Binding-site contacts:
Ligand atom N contacts residue PRO86 of chain 1.A at 3.0 Å (h-bond).
Ligand atom O contacts residue PRO86 of chain 1.A at 3.6 Å.
Ligand atom CG1 contacts residue THR140 of chain 1.A at 3.1 Å.
Ligand atom OD1 contacts residue LEU135 of chain 1.A at 4.1 Å.
Ligand atom O contacts residue THR88 of chain 1.A at 3.0 Å (h-bond).
Ligand atom CD contacts residue GLU190 of chain 1.A at 3.6 Å.
Ligand atom O contacts residue ARG93 of chain 1.A at 2.9 Å (salt-bridge).
Ligand atom CD1 contacts residue MET193 of chain 1.A at 3.9 Å (hydrophobic).
Ligand atom CD1 contacts residue GLU10 of chain 1.A at 3.7 Å.
Ligand atom CD contacts residue PRO86 of chain 1.A at 3.3 Å (hydrophobic).
Ligand atom C contacts residue ARG93 of chain 1.A at 3.6 Å.
Ligand atom CD contacts residue MET193 of chain 1.A at 3.7 Å (hydrophobic).
Ligand atom CA contacts residue THR88 of chain 1.A at 3.5 Å.
Ligand atom C contacts residue THR88 of chain 1.A at 3.6 Å.
Ligand atom N contacts residue THR88 of chain 1.A at 3.4 Å (h-bond).
Ligand atom CG2 contacts residue LEU135 of chain 1.A at 4.0 Å (hydrophobic).
Ligand atom CG contacts residue TYR58 of chain 1.A at 3.5 Å (hydrophobic).
Ligand atom OD1 contacts residue THR140 of chain 1.A at 2.3 Å (h-bond).
Ligand atom N contacts residue GLU190 of chain 1.A at 2.9 Å (salt-bridge).
Ligand atom OD2 contacts residue SER139 of chain 1.A at 3.0 Å (h-bond).
Ligand atom CA contacts residue SER139 of chain 1.A at 3.5 Å.
Ligand atom OD2 contacts residue THR140 of chain 1.A at 3.0 Å (h-bond).
Ligand atom CD contacts residue TYR58 of chain 1.A at 3.7 Å (hydrophobic).
Ligand atom CG2 contacts residue TYR58 of chain 1.A at 3.4 Å (hydrophobic).
Ligand atom OXT contacts residue ARG93 of chain 1.A at 2.9 Å (salt-bridge).
Ligand atom CB1 contacts residue LEU135 of chain 1.A at 4.0 Å (hydrophobic).
Ligand atom OXT contacts residue SER139 of chain 1.A at 3.1 Å (h-bond).
Ligand atom C contacts residue SER139 of chain 1.A at 3.6 Å.
Ligand atom O contacts residue TYR58 of chain 1.A at 3.9 Å.
Ligand atom OD2 contacts residue GLY138 of chain 1.A at 3.4 Å.
Ligand atom CD1 contacts residue TYR58 of chain 1.A at 3.1 Å (hydrophobic).
Ligand atom CD2 contacts residue LEU135 of chain 1.A at 4.0 Å (hydrophobic).
Ligand atom OD1 contacts residue GLU190 of chain 1.A at 4.0 Å.
Ligand atom CG1 contacts residue SER139 of chain 1.A at 4.1 Å.
Ligand atom CD2 contacts residue TYR58 of chain 1.A at 3.1 Å (hydrophobic).
Ligand atom O contacts residue LEU87 of chain 1.A at 3.9 Å.
Ligand atom CA contacts residue GLU190 of chain 1.A at 3.6 Å.
Ligand atom CB1 contacts residue GLU190 of chain 1.A at 3.7 Å.
Ligand atom CG1 contacts residue GLU190 of chain 1.A at 4.1 Å.
Ligand atom OXT contacts residue GLY138 of chain 1.A at 3.6 Å.

Sequence of chain 1.A:
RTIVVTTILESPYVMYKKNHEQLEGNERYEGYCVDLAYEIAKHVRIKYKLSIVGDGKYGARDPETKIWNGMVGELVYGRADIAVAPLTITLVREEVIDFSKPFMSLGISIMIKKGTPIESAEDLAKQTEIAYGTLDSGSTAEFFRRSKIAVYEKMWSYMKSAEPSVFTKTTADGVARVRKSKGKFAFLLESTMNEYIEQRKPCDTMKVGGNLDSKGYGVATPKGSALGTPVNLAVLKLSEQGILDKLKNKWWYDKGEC

A protein and the small-molecule ligand that binds it are described below.
Small molecule (SMILES): C=C(C)[C@H]1CN[C@H](C(=O)O)[C@H]1CC(=O)O